A protein and the small-molecule ligand that binds it are described below.
Small molecule (SMILES): Nc1ncnc2c1ncn2[C@H]1C[C@H](O)[C@@H](COP(=O)(O)O)O1

Sequence of chain 1.K:
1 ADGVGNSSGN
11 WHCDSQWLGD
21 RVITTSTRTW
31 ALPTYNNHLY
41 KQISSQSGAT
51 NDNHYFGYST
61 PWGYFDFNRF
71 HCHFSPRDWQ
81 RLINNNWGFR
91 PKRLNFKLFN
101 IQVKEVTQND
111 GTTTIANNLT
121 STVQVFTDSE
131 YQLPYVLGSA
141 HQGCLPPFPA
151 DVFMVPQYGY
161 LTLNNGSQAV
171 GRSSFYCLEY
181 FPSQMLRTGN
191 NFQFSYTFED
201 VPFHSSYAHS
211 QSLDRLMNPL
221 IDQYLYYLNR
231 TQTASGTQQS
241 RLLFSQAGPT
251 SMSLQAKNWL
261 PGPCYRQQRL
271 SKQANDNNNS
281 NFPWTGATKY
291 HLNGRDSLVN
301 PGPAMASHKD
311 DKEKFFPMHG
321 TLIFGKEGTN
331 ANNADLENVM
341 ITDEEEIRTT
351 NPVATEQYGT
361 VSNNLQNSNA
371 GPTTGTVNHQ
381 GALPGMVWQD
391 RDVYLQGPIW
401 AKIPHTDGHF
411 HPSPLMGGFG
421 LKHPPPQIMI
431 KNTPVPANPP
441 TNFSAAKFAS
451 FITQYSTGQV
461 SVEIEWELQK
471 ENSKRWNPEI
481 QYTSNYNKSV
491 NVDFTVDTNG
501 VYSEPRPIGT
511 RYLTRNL

Binding-site contacts:
Ligand atom C5 contacts residue PRO202 of chain 1.K at 3.9 Å (hydrophobic).
Ligand atom N9 contacts residue PRO202 of chain 1.K at 4.3 Å.
Ligand atom N6 contacts residue SER413 of chain 1.K at 3.6 Å.
Ligand atom O4' contacts residue PRO202 of chain 1.K at 4.4 Å.
Ligand atom C4 contacts residue PRO412 of chain 1.K at 4.1 Å (hydrophobic).
Ligand atom N1 contacts residue PRO412 of chain 1.K at 3.7 Å.
Ligand atom C2 contacts residue PRO412 of chain 1.K at 4.2 Å (hydrophobic).
Ligand atom O3P contacts residue PRO202 of chain 1.K at 4.1 Å.
Ligand atom N9 contacts residue HIS411 of chain 1.K at 4.5 Å.
Ligand atom O1P contacts residue PRO202 of chain 1.K at 4.1 Å.
Ligand atom N1 contacts residue PRO202 of chain 1.K at 4.0 Å.
Ligand atom C6 contacts residue SER413 of chain 1.K at 4.4 Å.
Ligand atom C6 contacts residue GLY420 of chain 1.K at 4.3 Å.
Ligand atom C6 contacts residue PRO202 of chain 1.K at 4.0 Å (hydrophobic).
Ligand atom N1 contacts residue GLY420 of chain 1.K at 3.2 Å (h-bond).
Ligand atom N6 contacts residue PRO412 of chain 1.K at 3.6 Å.
Ligand atom P contacts residue PRO202 of chain 1.K at 4.4 Å.
Ligand atom N1 contacts residue VAL201 of chain 1.K at 4.0 Å.
Ligand atom C6 contacts residue PRO412 of chain 1.K at 3.6 Å (hydrophobic).
Ligand atom C8 contacts residue PRO202 of chain 1.K at 4.4 Å (hydrophobic).
Ligand atom N6 contacts residue VAL201 of chain 1.K at 4.5 Å.
Ligand atom O5' contacts residue PRO202 of chain 1.K at 4.1 Å.
Ligand atom C4 contacts residue PRO202 of chain 1.K at 4.0 Å (hydrophobic).
Ligand atom N7 contacts residue PRO202 of chain 1.K at 4.2 Å.
Ligand atom C2' contacts residue HIS411 of chain 1.K at 4.3 Å.
Ligand atom O3' contacts residue HIS409 of chain 1.AA at 4.4 Å.
Ligand atom N7 contacts residue HIS411 of chain 1.K at 3.7 Å.
Ligand atom C2 contacts residue GLY420 of chain 1.K at 3.8 Å.
Ligand atom N6 contacts residue GLY420 of chain 1.K at 3.6 Å.
Ligand atom C5 contacts residue PRO412 of chain 1.K at 4.1 Å (hydrophobic).
Ligand atom C2 contacts residue PRO202 of chain 1.K at 4.0 Å (hydrophobic).
Ligand atom C6 contacts residue VAL201 of chain 1.K at 4.5 Å (hydrophobic).
Ligand atom N3 contacts residue PRO202 of chain 1.K at 4.2 Å.
Ligand atom C5' contacts residue PRO202 of chain 1.K at 4.2 Å (hydrophobic).
Ligand atom C8 contacts residue HIS411 of chain 1.K at 3.4 Å.
Ligand atom N3 contacts residue PRO412 of chain 1.K at 4.0 Å.
Ligand atom N9 contacts residue PRO412 of chain 1.K at 4.4 Å.
Ligand atom N7 contacts residue SER413 of chain 1.K at 4.3 Å.

Sequence of chain 1.AA:
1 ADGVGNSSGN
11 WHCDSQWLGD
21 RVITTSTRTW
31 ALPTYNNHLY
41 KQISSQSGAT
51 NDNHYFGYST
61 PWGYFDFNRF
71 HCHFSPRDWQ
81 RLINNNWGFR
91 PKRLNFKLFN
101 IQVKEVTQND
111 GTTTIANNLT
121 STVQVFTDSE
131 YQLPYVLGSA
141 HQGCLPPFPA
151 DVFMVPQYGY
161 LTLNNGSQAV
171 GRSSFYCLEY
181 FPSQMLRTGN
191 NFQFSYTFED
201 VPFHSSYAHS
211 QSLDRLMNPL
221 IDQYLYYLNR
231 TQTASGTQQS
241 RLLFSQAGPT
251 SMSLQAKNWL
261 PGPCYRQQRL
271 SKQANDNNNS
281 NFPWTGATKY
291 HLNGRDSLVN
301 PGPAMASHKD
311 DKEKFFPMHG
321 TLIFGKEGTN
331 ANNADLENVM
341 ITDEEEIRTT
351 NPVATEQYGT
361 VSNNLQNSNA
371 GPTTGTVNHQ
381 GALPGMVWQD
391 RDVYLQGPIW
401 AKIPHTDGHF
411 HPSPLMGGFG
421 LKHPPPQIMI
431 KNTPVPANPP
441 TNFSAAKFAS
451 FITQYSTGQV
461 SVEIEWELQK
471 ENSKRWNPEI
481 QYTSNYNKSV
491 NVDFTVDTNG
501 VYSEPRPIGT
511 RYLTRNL